Binding-site contacts:
Ligand atom C4 contacts residue TYR86 of chain 1.E at 4.2 Å (hydrophobic).
Ligand atom C7 contacts residue TYR86 of chain 1.E at 4.4 Å (hydrophobic).
Ligand atom C8 contacts residue ASP91 of chain 1.E at 4.3 Å.
Ligand atom C3 contacts residue ASN88 of chain 1.E at 3.8 Å.
Ligand atom O7 contacts residue TYR86 of chain 1.E at 3.6 Å.
Ligand atom O4 contacts residue TYR86 of chain 1.E at 3.8 Å.
Ligand atom C1 contacts residue TYR86 of chain 1.E at 4.1 Å (hydrophobic).
Ligand atom N2 contacts residue ASN88 of chain 1.E at 2.9 Å (h-bond).
Ligand atom C8 contacts residue TYR86 of chain 1.E at 4.4 Å (hydrophobic).
Ligand atom C7 contacts residue ASN88 of chain 1.E at 3.6 Å.
Ligand atom C4 contacts residue ASN88 of chain 1.E at 4.3 Å.
Ligand atom C3 contacts residue TYR86 of chain 1.E at 4.3 Å (hydrophobic).
Ligand atom C1 contacts residue ASN88 of chain 1.E at 1.4 Å.
Ligand atom C5 contacts residue ASN88 of chain 1.E at 3.7 Å.
Ligand atom C5 contacts residue TYR86 of chain 1.E at 3.9 Å (hydrophobic).
Ligand atom O5 contacts residue ASN88 of chain 1.E at 2.4 Å (h-bond).
Ligand atom C2 contacts residue ASN88 of chain 1.E at 2.5 Å.
Ligand atom C8 contacts residue SER84 of chain 1.E at 4.2 Å.
Ligand atom O7 contacts residue ASN88 of chain 1.E at 3.8 Å.
Ligand atom O5 contacts residue TYR86 of chain 1.E at 4.4 Å.

Sequence of chain 1.E:
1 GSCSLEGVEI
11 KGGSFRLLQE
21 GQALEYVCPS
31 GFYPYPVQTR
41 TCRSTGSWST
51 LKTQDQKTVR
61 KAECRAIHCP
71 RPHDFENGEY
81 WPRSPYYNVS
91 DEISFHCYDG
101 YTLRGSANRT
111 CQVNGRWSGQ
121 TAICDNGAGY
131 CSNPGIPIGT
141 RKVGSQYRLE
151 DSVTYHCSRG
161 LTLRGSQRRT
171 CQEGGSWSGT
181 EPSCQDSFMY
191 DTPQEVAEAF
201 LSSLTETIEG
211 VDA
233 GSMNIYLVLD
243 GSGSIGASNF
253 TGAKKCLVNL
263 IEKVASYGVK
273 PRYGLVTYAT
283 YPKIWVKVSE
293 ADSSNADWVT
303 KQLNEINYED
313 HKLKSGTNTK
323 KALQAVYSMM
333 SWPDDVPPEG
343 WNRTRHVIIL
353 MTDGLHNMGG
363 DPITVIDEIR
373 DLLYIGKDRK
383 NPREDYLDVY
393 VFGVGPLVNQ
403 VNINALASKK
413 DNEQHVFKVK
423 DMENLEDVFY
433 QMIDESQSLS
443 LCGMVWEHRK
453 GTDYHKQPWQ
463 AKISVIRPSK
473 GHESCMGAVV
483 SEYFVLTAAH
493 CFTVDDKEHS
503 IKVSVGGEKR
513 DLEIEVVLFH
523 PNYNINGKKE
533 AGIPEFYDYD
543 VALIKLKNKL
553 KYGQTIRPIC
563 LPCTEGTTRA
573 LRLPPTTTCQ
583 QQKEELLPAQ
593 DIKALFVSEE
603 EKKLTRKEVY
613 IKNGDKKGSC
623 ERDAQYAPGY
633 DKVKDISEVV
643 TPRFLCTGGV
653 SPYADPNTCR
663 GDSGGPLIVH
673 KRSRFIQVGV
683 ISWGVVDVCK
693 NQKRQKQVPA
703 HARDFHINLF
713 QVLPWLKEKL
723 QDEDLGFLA

This small molecule binds to this protein.
Small molecule (SMILES): CC(=O)N[C@@H]1[C@@H](O)[C@H](O)[C@@H](CO)O[C@H]1O